Sequence of chain 1.A:
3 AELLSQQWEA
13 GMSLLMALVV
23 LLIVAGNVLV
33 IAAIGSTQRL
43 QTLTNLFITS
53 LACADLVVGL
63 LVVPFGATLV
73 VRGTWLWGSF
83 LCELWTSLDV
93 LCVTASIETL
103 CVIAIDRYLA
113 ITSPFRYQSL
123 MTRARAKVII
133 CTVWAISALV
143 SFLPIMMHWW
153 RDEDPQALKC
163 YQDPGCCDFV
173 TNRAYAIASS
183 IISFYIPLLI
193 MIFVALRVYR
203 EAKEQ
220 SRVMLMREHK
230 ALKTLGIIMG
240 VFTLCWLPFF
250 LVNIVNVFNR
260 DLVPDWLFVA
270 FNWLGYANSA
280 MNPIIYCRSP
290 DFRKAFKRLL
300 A

Binding-site contacts:
Ligand atom O63 contacts residue CYS133 of chain 1.A at 3.8 Å.
Ligand atom C35 contacts residue CYS133 of chain 1.A at 4.2 Å (hydrophobic).
Ligand atom C9 contacts residue TRP136 of chain 1.A at 4.0 Å (hydrophobic).
Ligand atom C12 contacts residue TRP136 of chain 1.A at 4.2 Å (hydrophobic).
Ligand atom C18 contacts residue CYS133 of chain 1.A at 4.0 Å (hydrophobic).
Ligand atom C60 contacts residue CYS133 of chain 1.A at 3.4 Å (hydrophobic).
Ligand atom C1 contacts residue TRP136 of chain 1.A at 4.3 Å (hydrophobic).
Ligand atom C0 contacts residue Y011 of chain 1.D at 3.8 Å.
Ligand atom O63 contacts residue LYS129 of chain 1.A at 4.3 Å.
Ligand atom C9 contacts residue ALA140 of chain 1.A at 4.0 Å (hydrophobic).
Ligand atom C27 contacts residue CYS133 of chain 1.A at 4.0 Å (hydrophobic).
Ligand atom C12 contacts residue ALA137 of chain 1.A at 4.2 Å (hydrophobic).
Ligand atom C1 contacts residue Y011 of chain 1.D at 3.8 Å.
Ligand atom C21 contacts residue ALA137 of chain 1.A at 4.4 Å (hydrophobic).
Ligand atom C18 contacts residue ALA137 of chain 1.A at 3.8 Å (hydrophobic).
Ligand atom C0 contacts residue ALA140 of chain 1.A at 4.2 Å (hydrophobic).
Ligand atom C24 contacts residue ALA137 of chain 1.A at 4.5 Å (hydrophobic).

This protein binds this small molecule.
Small molecule (SMILES): CCCCCCCCCC(=O)N(CCO)C[C@@H](O)[C@@H](O)[C@@H](O)[C@@H](O)CO